A protein and the small-molecule ligand that binds it are described below.
Small molecule (SMILES): CC(=O)N[C@@H]1[C@@H](O)[C@H](O)[C@@H](CO)O[C@H]1O

Sequence of chain 1.B:
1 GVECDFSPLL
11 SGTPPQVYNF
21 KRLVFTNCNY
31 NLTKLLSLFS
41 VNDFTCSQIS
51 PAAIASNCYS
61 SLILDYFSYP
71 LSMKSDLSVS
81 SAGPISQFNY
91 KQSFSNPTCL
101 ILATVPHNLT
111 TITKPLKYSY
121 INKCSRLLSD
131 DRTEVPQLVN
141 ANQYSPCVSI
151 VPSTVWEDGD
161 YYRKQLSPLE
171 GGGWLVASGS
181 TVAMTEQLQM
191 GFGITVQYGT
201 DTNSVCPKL

Binding-site contacts:
Ligand atom C8 contacts residue LEU209 of chain 1.B at 3.8 Å (hydrophobic).
Ligand atom C4 contacts residue LYS34 of chain 1.B at 4.2 Å.
Ligand atom O5 contacts residue ASN31 of chain 1.B at 2.3 Å (h-bond).
Ligand atom C8 contacts residue LYS208 of chain 1.B at 3.6 Å.
Ligand atom O7 contacts residue ASN31 of chain 1.B at 3.6 Å.
Ligand atom O5 contacts residue THR33 of chain 1.B at 3.5 Å (h-bond).
Ligand atom O5 contacts residue LYS34 of chain 1.B at 3.6 Å.
Ligand atom O6 contacts residue LYS34 of chain 1.B at 1.4 Å.
Ligand atom C5 contacts residue LYS34 of chain 1.B at 3.7 Å.
Ligand atom C1 contacts residue ASN31 of chain 1.B at 1.4 Å.
Ligand atom C3 contacts residue ASN31 of chain 1.B at 3.8 Å.
Ligand atom C4 contacts residue ASN31 of chain 1.B at 4.1 Å.
Ligand atom C2 contacts residue ASN31 of chain 1.B at 2.5 Å.
Ligand atom C1 contacts residue THR33 of chain 1.B at 3.3 Å.
Ligand atom N2 contacts residue ASN31 of chain 1.B at 3.0 Å (h-bond).
Ligand atom C5 contacts residue THR33 of chain 1.B at 3.8 Å.
Ligand atom C6 contacts residue LYS34 of chain 1.B at 2.8 Å.
Ligand atom C7 contacts residue ASN31 of chain 1.B at 3.6 Å.
Ligand atom C5 contacts residue ASN31 of chain 1.B at 3.6 Å.
Ligand atom C7 contacts residue LYS208 of chain 1.B at 4.4 Å.